A small-molecule ligand and the protein it binds are described below.
Small molecule (SMILES): CC(=O)N[C@H]1[C@H](O[C@H]2[C@H](O)[C@@H](NC(C)=O)CO[C@@H]2CO)O[C@H](CO)[C@@H](O[C@@H]2O[C@H](CO)[C@@H](O)[C@H](O)[C@@H]2O)[C@@H]1O

Sequence of chain 14.B:
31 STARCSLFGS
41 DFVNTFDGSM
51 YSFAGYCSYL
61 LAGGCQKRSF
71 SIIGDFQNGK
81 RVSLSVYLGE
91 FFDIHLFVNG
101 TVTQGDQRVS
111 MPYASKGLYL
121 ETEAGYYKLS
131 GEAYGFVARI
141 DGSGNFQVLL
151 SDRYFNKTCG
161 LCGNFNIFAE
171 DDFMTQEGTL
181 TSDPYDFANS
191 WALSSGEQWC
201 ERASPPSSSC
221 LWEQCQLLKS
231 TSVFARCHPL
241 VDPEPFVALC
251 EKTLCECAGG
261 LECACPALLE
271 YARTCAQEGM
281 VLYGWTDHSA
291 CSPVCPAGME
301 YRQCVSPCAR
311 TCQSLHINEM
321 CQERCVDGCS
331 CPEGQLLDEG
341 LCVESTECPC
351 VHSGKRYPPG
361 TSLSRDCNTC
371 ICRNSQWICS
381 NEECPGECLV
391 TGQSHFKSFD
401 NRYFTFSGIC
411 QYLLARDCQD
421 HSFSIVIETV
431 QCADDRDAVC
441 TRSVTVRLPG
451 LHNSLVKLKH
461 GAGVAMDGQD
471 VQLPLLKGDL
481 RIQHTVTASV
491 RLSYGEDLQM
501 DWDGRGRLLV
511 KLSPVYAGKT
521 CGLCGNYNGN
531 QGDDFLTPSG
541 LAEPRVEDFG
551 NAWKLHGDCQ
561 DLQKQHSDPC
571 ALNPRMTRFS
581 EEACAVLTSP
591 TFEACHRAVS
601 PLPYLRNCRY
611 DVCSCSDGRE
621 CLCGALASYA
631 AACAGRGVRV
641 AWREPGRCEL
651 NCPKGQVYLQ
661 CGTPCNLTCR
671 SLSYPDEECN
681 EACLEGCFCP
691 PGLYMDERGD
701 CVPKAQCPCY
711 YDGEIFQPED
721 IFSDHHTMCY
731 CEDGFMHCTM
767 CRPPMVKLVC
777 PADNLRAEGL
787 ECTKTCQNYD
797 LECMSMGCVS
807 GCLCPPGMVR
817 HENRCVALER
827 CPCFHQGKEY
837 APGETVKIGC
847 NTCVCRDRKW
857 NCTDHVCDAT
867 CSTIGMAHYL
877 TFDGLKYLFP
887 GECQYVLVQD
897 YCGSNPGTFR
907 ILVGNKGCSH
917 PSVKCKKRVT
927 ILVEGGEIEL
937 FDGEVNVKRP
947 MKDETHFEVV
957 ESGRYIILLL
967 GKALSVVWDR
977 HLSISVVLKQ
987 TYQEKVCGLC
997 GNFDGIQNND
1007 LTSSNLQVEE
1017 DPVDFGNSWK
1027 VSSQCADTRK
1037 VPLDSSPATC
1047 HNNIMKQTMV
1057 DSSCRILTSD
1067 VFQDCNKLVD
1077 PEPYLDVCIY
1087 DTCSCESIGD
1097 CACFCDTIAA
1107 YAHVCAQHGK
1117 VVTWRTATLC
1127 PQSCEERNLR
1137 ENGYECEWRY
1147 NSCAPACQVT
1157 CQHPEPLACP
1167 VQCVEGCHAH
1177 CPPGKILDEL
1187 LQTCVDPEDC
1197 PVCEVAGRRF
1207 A

Binding-site contacts:
Ligand atom C5 contacts residue ASN99 of chain 14.B at 3.7 Å.
Ligand atom C8 contacts residue PHE97 of chain 14.B at 4.1 Å (hydrophobic).
Ligand atom O5 contacts residue PHE97 of chain 14.B at 4.0 Å.
Ligand atom C8 contacts residue THR101 of chain 14.B at 3.5 Å.
Ligand atom C8 contacts residue ARG108 of chain 14.B at 4.1 Å.
Ligand atom O7 contacts residue PHE97 of chain 14.B at 3.5 Å.
Ligand atom O7 contacts residue ASN99 of chain 14.B at 4.2 Å.
Ligand atom C7 contacts residue PHE97 of chain 14.B at 4.0 Å (hydrophobic).
Ligand atom C3 contacts residue ASN99 of chain 14.B at 3.8 Å.
Ligand atom C7 contacts residue THR101 of chain 14.B at 3.9 Å.
Ligand atom N2 contacts residue ASN99 of chain 14.B at 2.8 Å (h-bond).
Ligand atom O5 contacts residue ASN99 of chain 14.B at 2.4 Å (h-bond).
Ligand atom C1 contacts residue THR101 of chain 14.B at 4.5 Å.
Ligand atom C2 contacts residue ASN99 of chain 14.B at 2.5 Å.
Ligand atom C1 contacts residue ASN99 of chain 14.B at 1.4 Å.
Ligand atom C5 contacts residue PHE97 of chain 14.B at 3.8 Å (hydrophobic).
Ligand atom C6 contacts residue PHE97 of chain 14.B at 3.7 Å (hydrophobic).
Ligand atom C2 contacts residue THR101 of chain 14.B at 4.2 Å.
Ligand atom N2 contacts residue THR101 of chain 14.B at 3.2 Å (h-bond).
Ligand atom C7 contacts residue ASN99 of chain 14.B at 3.8 Å.
Ligand atom C8 contacts residue ASN99 of chain 14.B at 4.1 Å.
Ligand atom C4 contacts residue ASN99 of chain 14.B at 4.2 Å.